A protein and the small-molecule ligand that binds it are described below.
Small molecule (SMILES): N#Cc1ccc(O)cc1

Sequence of chain 1.E:
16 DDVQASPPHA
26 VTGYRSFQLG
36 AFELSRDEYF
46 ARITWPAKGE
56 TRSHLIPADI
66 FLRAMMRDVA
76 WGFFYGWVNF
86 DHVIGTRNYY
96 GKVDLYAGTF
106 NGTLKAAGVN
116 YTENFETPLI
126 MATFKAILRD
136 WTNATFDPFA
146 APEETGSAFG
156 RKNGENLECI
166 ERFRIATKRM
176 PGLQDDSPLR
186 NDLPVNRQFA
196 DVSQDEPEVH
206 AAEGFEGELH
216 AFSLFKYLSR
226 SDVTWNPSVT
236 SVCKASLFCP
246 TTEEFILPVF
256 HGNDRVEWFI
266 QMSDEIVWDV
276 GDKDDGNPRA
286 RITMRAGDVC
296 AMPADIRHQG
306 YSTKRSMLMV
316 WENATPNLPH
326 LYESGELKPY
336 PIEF

Binding-site contacts:
Ligand atom CAD contacts residue GLU248 of chain 1.E at 3.3 Å.
Ligand atom NAA contacts residue PHE264 of chain 1.E at 4.3 Å.
Ligand atom CAH contacts residue LEU252 of chain 1.E at 4.2 Å (hydrophobic).
Ligand atom CAI contacts residue PHE264 of chain 1.E at 4.5 Å (hydrophobic).
Ligand atom CAE contacts residue PRO232 of chain 1.E at 3.5 Å (hydrophobic).
Ligand atom CAF contacts residue PHE264 of chain 1.E at 3.7 Å (hydrophobic).
Ligand atom CAE contacts residue TRP230 of chain 1.E at 4.4 Å (hydrophobic).
Ligand atom NAA contacts residue HIS303 of chain 1.E at 3.3 Å (h-bond).
Ligand atom OAB contacts residue ASN231 of chain 1.E at 3.7 Å.
Ligand atom CAI contacts residue PHE79 of chain 1.E at 4.4 Å (hydrophobic).
Ligand atom NAA contacts residue GLU262 of chain 1.E at 3.4 Å (salt-bridge).
Ligand atom CAE contacts residue TRP76 of chain 1.E at 3.8 Å (hydrophobic).
Ligand atom CAC contacts residue HIS256 of chain 1.E at 4.0 Å.
Ligand atom CAC contacts residue PHE264 of chain 1.E at 4.2 Å (hydrophobic).
Ligand atom CAC contacts residue PHE79 of chain 1.E at 3.8 Å (hydrophobic).
Ligand atom OAB contacts residue GLU248 of chain 1.E at 2.4 Å (salt-bridge).
Ligand atom CAG contacts residue TRP76 of chain 1.E at 3.8 Å (hydrophobic).
Ligand atom CAH contacts residue TRP230 of chain 1.E at 4.0 Å (hydrophobic).
Ligand atom CAC contacts residue CD1 of chain 1.I at 3.5 Å.
Ligand atom NAA contacts residue HIS256 of chain 1.E at 3.0 Å (h-bond).
Ligand atom OAB contacts residue THR246 of chain 1.E at 3.3 Å.
Ligand atom CAE contacts residue LEU252 of chain 1.E at 3.9 Å (hydrophobic).
Ligand atom OAB contacts residue TRP230 of chain 1.E at 3.4 Å.
Ligand atom CAG contacts residue LEU252 of chain 1.E at 4.0 Å (hydrophobic).
Ligand atom NAA contacts residue PHE79 of chain 1.E at 3.7 Å.
Ligand atom CAH contacts residue PRO232 of chain 1.E at 3.7 Å (hydrophobic).
Ligand atom CAD contacts residue TRP230 of chain 1.E at 4.1 Å (hydrophobic).
Ligand atom CAG contacts residue PRO232 of chain 1.E at 4.2 Å (hydrophobic).
Ligand atom CAD contacts residue VAL315 of chain 1.E at 4.1 Å (hydrophobic).
Ligand atom CAH contacts residue GLU248 of chain 1.E at 3.3 Å.
Ligand atom CAC contacts residue HIS303 of chain 1.E at 4.2 Å.
Ligand atom CAI contacts residue LEU252 of chain 1.E at 4.4 Å (hydrophobic).
Ligand atom CAD contacts residue LEU313 of chain 1.E at 4.1 Å (hydrophobic).
Ligand atom CAF contacts residue TRP273 of chain 1.E at 3.6 Å (hydrophobic).
Ligand atom CAC contacts residue GLU262 of chain 1.E at 4.2 Å.
Ligand atom NAA contacts residue CD1 of chain 1.I at 2.3 Å.
Ligand atom CAH contacts residue THR246 of chain 1.E at 4.3 Å.
Ligand atom OAB contacts residue PRO232 of chain 1.E at 3.6 Å.
Ligand atom CAG contacts residue PHE79 of chain 1.E at 4.1 Å (hydrophobic).
Ligand atom CAD contacts residue TRP273 of chain 1.E at 4.1 Å (hydrophobic).